Sequence of chain 1.B:
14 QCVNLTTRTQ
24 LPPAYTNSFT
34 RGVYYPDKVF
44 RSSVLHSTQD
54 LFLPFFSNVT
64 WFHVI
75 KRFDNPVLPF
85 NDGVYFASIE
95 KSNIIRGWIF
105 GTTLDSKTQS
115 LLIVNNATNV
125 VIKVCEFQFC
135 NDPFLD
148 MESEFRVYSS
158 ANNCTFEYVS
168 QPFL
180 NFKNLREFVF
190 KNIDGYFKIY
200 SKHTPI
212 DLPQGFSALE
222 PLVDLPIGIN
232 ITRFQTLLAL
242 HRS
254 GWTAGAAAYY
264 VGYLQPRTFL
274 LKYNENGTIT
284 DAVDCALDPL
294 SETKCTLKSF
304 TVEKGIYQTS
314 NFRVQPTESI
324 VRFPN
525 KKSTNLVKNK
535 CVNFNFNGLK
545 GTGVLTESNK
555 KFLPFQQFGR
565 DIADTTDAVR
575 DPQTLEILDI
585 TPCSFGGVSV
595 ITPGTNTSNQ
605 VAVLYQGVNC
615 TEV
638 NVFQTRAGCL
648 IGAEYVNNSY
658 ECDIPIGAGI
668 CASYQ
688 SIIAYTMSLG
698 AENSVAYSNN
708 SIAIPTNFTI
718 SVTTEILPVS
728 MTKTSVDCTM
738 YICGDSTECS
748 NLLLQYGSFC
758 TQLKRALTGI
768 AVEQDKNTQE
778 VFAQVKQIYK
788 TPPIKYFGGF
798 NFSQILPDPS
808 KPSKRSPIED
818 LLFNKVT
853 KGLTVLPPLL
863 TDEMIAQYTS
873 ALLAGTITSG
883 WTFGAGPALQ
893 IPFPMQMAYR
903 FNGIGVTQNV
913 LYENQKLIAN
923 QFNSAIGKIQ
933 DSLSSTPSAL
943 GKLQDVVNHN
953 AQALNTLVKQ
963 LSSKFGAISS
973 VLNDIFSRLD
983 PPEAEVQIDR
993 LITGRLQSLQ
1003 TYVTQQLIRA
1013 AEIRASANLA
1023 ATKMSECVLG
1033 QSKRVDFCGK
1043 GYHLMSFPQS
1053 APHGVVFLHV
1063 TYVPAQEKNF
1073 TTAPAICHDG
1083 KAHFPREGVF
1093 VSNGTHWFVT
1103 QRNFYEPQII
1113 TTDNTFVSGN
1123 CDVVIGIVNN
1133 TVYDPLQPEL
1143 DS

Binding-site contacts:
Ligand atom C7 contacts residue ASN61 of chain 1.B at 3.3 Å.
Ligand atom O6 contacts residue TYR28 of chain 1.B at 3.3 Å.
Ligand atom O5 contacts residue TYR28 of chain 1.B at 3.7 Å.
Ligand atom C1 contacts residue TYR28 of chain 1.B at 3.7 Å (hydrophobic).
Ligand atom C4 contacts residue ASN61 of chain 1.B at 4.2 Å.
Ligand atom C5 contacts residue TYR28 of chain 1.B at 3.7 Å (hydrophobic).
Ligand atom C2 contacts residue ASN61 of chain 1.B at 2.5 Å.
Ligand atom N2 contacts residue ASN61 of chain 1.B at 2.9 Å (h-bond).
Ligand atom C6 contacts residue TYR28 of chain 1.B at 3.8 Å (hydrophobic).
Ligand atom C5 contacts residue ASN61 of chain 1.B at 3.7 Å.
Ligand atom C8 contacts residue ASN61 of chain 1.B at 3.9 Å.
Ligand atom C3 contacts residue ASN61 of chain 1.B at 3.8 Å.
Ligand atom C1 contacts residue ASN61 of chain 1.B at 1.4 Å.
Ligand atom O5 contacts residue ASN61 of chain 1.B at 2.4 Å (h-bond).
Ligand atom O7 contacts residue ASN61 of chain 1.B at 3.3 Å (h-bond).

This protein binds this small molecule.
Small molecule (SMILES): CC(=O)N[C@@H]1[C@@H](O)[C@H](O)[C@@H](CO)O[C@H]1O